A protein and the small-molecule ligand that binds it are described below.
Small molecule (SMILES): O=C1NCCN1

Sequence of chain 2.B:
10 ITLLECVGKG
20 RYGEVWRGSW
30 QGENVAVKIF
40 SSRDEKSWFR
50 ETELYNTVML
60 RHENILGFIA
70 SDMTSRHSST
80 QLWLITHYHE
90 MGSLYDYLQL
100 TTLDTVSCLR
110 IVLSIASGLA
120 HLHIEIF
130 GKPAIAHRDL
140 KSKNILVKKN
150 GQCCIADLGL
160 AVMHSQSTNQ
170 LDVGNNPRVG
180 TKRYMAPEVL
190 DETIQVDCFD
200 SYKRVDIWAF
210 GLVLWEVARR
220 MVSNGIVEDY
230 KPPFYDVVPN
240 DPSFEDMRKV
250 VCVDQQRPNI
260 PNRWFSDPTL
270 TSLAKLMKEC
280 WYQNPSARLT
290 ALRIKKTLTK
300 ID

Binding-site contacts:
Ligand atom C05 contacts residue THR167 of chain 2.B at 3.8 Å.
Ligand atom C02 contacts residue THR167 of chain 2.B at 3.6 Å.
Ligand atom O01 contacts residue THR167 of chain 2.B at 3.7 Å.
Ligand atom N06 contacts residue THR167 of chain 2.B at 2.7 Å (h-bond).